Binding-site contacts:
Ligand atom F33 contacts residue GLU97 of chain 1.A at 3.6 Å.
Ligand atom C29 contacts residue GLY27 of chain 1.A at 3.8 Å.
Ligand atom C30 contacts residue VAL34 of chain 1.A at 3.7 Å (hydrophobic).
Ligand atom C18 contacts residue GLY102 of chain 1.A at 3.8 Å.
Ligand atom F33 contacts residue VAL80 of chain 1.A at 3.5 Å.
Ligand atom C05 contacts residue TYR98 of chain 1.A at 3.7 Å (hydrophobic).
Ligand atom C22 contacts residue LEU149 of chain 1.A at 3.5 Å (hydrophobic).
Ligand atom O07 contacts residue ILE26 of chain 1.A at 3.6 Å.
Ligand atom F33 contacts residue MET96 of chain 1.A at 3.2 Å.
Ligand atom N21 contacts residue LEU149 of chain 1.A at 3.8 Å.
Ligand atom F33 contacts residue ALA48 of chain 1.A at 3.7 Å.
Ligand atom C15 contacts residue GLY102 of chain 1.A at 3.7 Å.
Ligand atom C17 contacts residue CYS99 of chain 1.A at 3.3 Å (hydrophobic).
Ligand atom C14 contacts residue GLY102 of chain 1.A at 3.7 Å.
Ligand atom C18 contacts residue CYS99 of chain 1.A at 3.0 Å (hydrophobic).
Ligand atom N19 contacts residue CYS99 of chain 1.A at 2.8 Å (h-bond).
Ligand atom C18 contacts residue TYR98 of chain 1.A at 3.4 Å (hydrophobic).
Ligand atom N04 contacts residue ILE26 of chain 1.A at 3.4 Å.
Ligand atom N25 contacts residue LEU149 of chain 1.A at 3.8 Å.
Ligand atom C12 contacts residue TYR98 of chain 1.A at 3.4 Å (hydrophobic).
Ligand atom N19 contacts residue TYR98 of chain 1.A at 3.7 Å.
Ligand atom C16 contacts residue GLY102 of chain 1.A at 3.8 Å.
Ligand atom C13 contacts residue GLY102 of chain 1.A at 3.8 Å.
Ligand atom C23 contacts residue LEU149 of chain 1.A at 3.4 Å (hydrophobic).
Ligand atom N21 contacts residue CYS99 of chain 1.A at 3.0 Å (h-bond).
Ligand atom C20 contacts residue CYS99 of chain 1.A at 3.8 Å (hydrophobic).
Ligand atom C13 contacts residue TYR98 of chain 1.A at 3.7 Å (hydrophobic).
Ligand atom C17 contacts residue GLY102 of chain 1.A at 3.8 Å.
Ligand atom F32 contacts residue ALA48 of chain 1.A at 3.7 Å.
Ligand atom C22 contacts residue GLU97 of chain 1.A at 3.3 Å.
Ligand atom C24 contacts residue LEU149 of chain 1.A at 3.5 Å (hydrophobic).
Ligand atom C23 contacts residue ALA48 of chain 1.A at 3.6 Å (hydrophobic).
Ligand atom C05 contacts residue ILE26 of chain 1.A at 3.8 Å (hydrophobic).
Ligand atom F34 contacts residue LEU149 of chain 1.A at 3.4 Å.
Ligand atom F32 contacts residue VAL34 of chain 1.A at 3.6 Å.
Ligand atom O03 contacts residue LYS36 of chain 1.A at 3.4 Å.
Ligand atom F34 contacts residue ALA168 of chain 1.A at 3.8 Å.
Ligand atom C22 contacts residue ALA48 of chain 1.A at 3.5 Å (hydrophobic).
Ligand atom N21 contacts residue GLU97 of chain 1.A at 3.8 Å.
Ligand atom C30 contacts residue GLY27 of chain 1.A at 3.7 Å.

The small molecule below binds the protein below.
Small molecule (SMILES): CC(=O)NCC(=O)N1[C@@H]2CC[C@H]1c1ccc(Nc3ncc(C(F)(F)F)c(NC4CCC4)n3)cc12

Sequence of chain 1.A:
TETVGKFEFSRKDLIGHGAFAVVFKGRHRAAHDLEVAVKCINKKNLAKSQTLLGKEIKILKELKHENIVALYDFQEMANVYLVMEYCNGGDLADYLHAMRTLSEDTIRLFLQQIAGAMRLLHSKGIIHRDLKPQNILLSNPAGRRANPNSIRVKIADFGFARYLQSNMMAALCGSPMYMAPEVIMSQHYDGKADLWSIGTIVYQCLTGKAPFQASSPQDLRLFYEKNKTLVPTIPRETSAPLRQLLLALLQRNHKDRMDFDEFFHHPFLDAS